The protein below binds the small molecule below.
Small molecule (SMILES): Cc1ncc(COP(=O)(O)O)c(C/N=C2\CONC2=O)c1O

Binding-site contacts:
Ligand atom O3P contacts residue LYS65 of chain 1.D at 2.7 Å (salt-bridge).
Ligand atom O3P contacts residue THR212 of chain 1.D at 2.8 Å (h-bond).
Ligand atom O3P contacts residue LYS68 of chain 1.D at 3.5 Å (salt-bridge).
Ligand atom C4 contacts residue TYR301 of chain 1.D at 3.4 Å (hydrophobic).
Ligand atom O2P contacts residue SER209 of chain 1.D at 3.0 Å (h-bond).
Ligand atom O1P contacts residue GLY208 of chain 1.D at 3.0 Å (h-bond).
Ligand atom O2P contacts residue LYS65 of chain 1.D at 3.3 Å (salt-bridge).
Ligand atom C2 contacts residue TYR301 of chain 1.D at 3.5 Å (hydrophobic).
Ligand atom C4A contacts residue LYS65 of chain 1.D at 3.5 Å.
Ligand atom C5 contacts residue ASN64 of chain 1.D at 3.7 Å.
Ligand atom C2A contacts residue ASN93 of chain 1.D at 3.5 Å.
Ligand atom C3 contacts residue ASN64 of chain 1.D at 3.7 Å.
Ligand atom C6 contacts residue TYR301 of chain 1.D at 3.6 Å (hydrophobic).
Ligand atom O1P contacts residue SER209 of chain 1.D at 3.4 Å (h-bond).
Ligand atom P contacts residue LYS65 of chain 1.D at 3.5 Å.
Ligand atom C2A contacts residue THR329 of chain 1.D at 3.3 Å.
Ligand atom P contacts residue ALA210 of chain 1.D at 3.6 Å.
Ligand atom N1 contacts residue THR329 of chain 1.D at 2.6 Å (h-bond).
Ligand atom C6 contacts residue THR329 of chain 1.D at 3.1 Å.
Ligand atom O contacts residue HIS94 of chain 1.D at 3.3 Å.
Ligand atom O4P contacts residue ASN64 of chain 1.D at 3.5 Å (h-bond).
Ligand atom N1 contacts residue TYR301 of chain 1.D at 3.5 Å.
Ligand atom O3 contacts residue ASN93 of chain 1.D at 2.9 Å (h-bond).
Ligand atom C2A contacts residue GLY330 of chain 1.D at 3.4 Å.
Ligand atom C2A contacts residue GLY331 of chain 1.D at 3.5 Å.
Ligand atom C contacts residue TYR301 of chain 1.D at 3.6 Å (hydrophobic).
Ligand atom O3P contacts residue GLY211 of chain 1.D at 3.6 Å (h-bond).
Ligand atom N contacts residue TYR301 of chain 1.D at 3.7 Å.
Ligand atom P contacts residue SER209 of chain 1.D at 3.6 Å.
Ligand atom C5 contacts residue TYR301 of chain 1.D at 3.4 Å (hydrophobic).
Ligand atom O contacts residue SER92 of chain 1.D at 2.9 Å (h-bond).
Ligand atom CA contacts residue GLY173 of chain 1.D at 3.6 Å.
Ligand atom P contacts residue THR212 of chain 1.D at 3.7 Å.
Ligand atom C2 contacts residue THR329 of chain 1.D at 3.5 Å.
Ligand atom ND contacts residue TYR301 of chain 1.D at 3.5 Å (h-bond).
Ligand atom O4P contacts residue THR212 of chain 1.D at 3.5 Å (h-bond).
Ligand atom C3 contacts residue TYR301 of chain 1.D at 3.7 Å (hydrophobic).
Ligand atom C4A contacts residue TYR301 of chain 1.D at 3.5 Å (hydrophobic).
Ligand atom N contacts residue LYS65 of chain 1.D at 3.4 Å.
Ligand atom O1P contacts residue ALA210 of chain 1.D at 2.9 Å (h-bond).

Sequence of chain 1.D:
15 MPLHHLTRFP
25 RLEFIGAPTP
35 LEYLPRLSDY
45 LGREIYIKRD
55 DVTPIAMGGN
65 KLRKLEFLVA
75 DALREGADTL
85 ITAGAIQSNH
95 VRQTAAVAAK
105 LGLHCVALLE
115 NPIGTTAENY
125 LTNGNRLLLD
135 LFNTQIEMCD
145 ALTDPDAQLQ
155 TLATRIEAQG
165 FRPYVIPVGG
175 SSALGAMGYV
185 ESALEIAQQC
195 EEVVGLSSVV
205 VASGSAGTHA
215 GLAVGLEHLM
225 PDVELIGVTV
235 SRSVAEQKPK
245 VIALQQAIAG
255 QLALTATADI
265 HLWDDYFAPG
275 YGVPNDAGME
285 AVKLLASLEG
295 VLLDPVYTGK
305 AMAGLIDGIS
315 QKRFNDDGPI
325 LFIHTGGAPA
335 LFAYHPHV